Binding-site contacts:
Ligand atom OBF contacts residue HIS82 of chain 44.F at 3.9 Å.
Ligand atom OBI contacts residue HIS114 of chain 44.F at 3.0 Å (h-bond).
Ligand atom SAG contacts residue HIS82 of chain 44.D at 3.7 Å.
Ligand atom O2 contacts residue HIS82 of chain 44.F at 4.0 Å.
Ligand atom OAH contacts residue ASN80 of chain 44.D at 3.2 Å (h-bond).
Ligand atom C2 contacts residue HIS82 of chain 44.D at 4.2 Å.
Ligand atom N2 contacts residue HIS114 of chain 44.H at 4.1 Å.
Ligand atom OBC contacts residue HIS82 of chain 44.F at 3.2 Å (h-bond).
Ligand atom O5 contacts residue HIS82 of chain 44.H at 3.2 Å (h-bond).
Ligand atom OBC contacts residue HIS114 of chain 44.D at 4.1 Å.
Ligand atom C1 contacts residue HIS82 of chain 44.H at 3.7 Å.
Ligand atom SBG contacts residue HIS114 of chain 44.F at 3.5 Å (h-bond).
Ligand atom OBH contacts residue HIS114 of chain 44.F at 3.1 Å (h-bond).
Ligand atom C6 contacts residue ASN80 of chain 44.D at 3.8 Å.
Ligand atom OBF contacts residue HIS114 of chain 44.F at 3.9 Å.
Ligand atom C4 contacts residue ASN80 of chain 44.D at 4.0 Å.
Ligand atom O1 contacts residue HIS82 of chain 44.H at 3.6 Å.
Ligand atom OBE contacts residue HIS82 of chain 44.F at 2.9 Å (h-bond).
Ligand atom OAB contacts residue ARG119 of chain 44.H at 3.5 Å.
Ligand atom O1 contacts residue HIS114 of chain 44.H at 2.8 Å (h-bond).
Ligand atom OBA contacts residue HIS114 of chain 44.D at 3.0 Å (h-bond).
Ligand atom SAG contacts residue ASN80 of chain 44.D at 4.3 Å.
Ligand atom O3 contacts residue HIS114 of chain 44.D at 3.3 Å (h-bond).
Ligand atom OAF contacts residue HIS114 of chain 44.H at 4.1 Å.
Ligand atom O3 contacts residue HIS82 of chain 44.D at 3.9 Å.
Ligand atom O4 contacts residue HIS114 of chain 44.D at 3.6 Å.
Ligand atom OBA contacts residue HIS82 of chain 44.D at 4.3 Å.
Ligand atom SAG contacts residue HIS114 of chain 44.H at 4.1 Å.
Ligand atom SBG contacts residue HIS82 of chain 44.F at 4.0 Å.
Ligand atom O6B contacts residue ASN80 of chain 44.D at 3.0 Å (h-bond).
Ligand atom SBB contacts residue HIS114 of chain 44.D at 4.2 Å.
Ligand atom OAF contacts residue HIS82 of chain 44.D at 3.2 Å (h-bond).
Ligand atom SBB contacts residue HIS82 of chain 44.F at 3.5 Å (h-bond).
Ligand atom C5 contacts residue HIS82 of chain 44.H at 4.0 Å.
Ligand atom C3 contacts residue HIS82 of chain 44.D at 4.3 Å.
Ligand atom C1 contacts residue HIS114 of chain 44.H at 3.5 Å.
Ligand atom O4 contacts residue ASN80 of chain 44.D at 3.1 Å (h-bond).
Ligand atom OAH contacts residue HIS82 of chain 44.D at 3.1 Å (h-bond).
Ligand atom OBI contacts residue HIS82 of chain 44.F at 2.9 Å.
Ligand atom OAB contacts residue HIS114 of chain 44.H at 3.3 Å.

Sequence of chain 44.F:
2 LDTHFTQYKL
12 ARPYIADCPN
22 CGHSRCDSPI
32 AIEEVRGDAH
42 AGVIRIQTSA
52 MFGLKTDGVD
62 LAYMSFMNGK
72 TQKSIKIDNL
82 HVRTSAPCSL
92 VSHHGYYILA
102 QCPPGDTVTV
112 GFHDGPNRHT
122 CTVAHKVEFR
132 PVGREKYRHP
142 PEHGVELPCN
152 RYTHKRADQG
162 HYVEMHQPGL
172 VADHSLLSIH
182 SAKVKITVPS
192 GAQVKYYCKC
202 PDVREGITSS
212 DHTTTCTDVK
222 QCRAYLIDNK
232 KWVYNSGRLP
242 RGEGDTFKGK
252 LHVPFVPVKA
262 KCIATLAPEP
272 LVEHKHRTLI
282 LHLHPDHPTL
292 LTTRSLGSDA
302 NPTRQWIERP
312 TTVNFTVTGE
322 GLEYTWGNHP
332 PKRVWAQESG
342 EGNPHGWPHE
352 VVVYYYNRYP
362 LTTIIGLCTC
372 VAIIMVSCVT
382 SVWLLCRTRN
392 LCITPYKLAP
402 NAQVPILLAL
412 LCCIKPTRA

Sequence of chain 44.D:
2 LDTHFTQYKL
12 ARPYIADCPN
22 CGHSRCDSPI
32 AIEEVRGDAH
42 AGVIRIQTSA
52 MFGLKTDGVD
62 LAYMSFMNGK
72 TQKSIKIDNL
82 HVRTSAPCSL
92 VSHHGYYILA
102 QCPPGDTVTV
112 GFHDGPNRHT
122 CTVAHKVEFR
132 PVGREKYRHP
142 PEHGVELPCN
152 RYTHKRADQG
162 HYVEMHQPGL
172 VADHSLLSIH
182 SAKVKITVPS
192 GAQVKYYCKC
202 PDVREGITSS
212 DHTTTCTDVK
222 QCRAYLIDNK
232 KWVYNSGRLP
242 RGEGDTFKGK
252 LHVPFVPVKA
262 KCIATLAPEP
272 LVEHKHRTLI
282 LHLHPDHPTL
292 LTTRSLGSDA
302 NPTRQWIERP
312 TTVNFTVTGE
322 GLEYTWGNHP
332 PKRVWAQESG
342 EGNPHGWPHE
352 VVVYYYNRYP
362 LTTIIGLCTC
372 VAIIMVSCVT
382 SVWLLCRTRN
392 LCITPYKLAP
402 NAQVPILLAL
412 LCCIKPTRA

The small molecule below binds the protein below.
Small molecule (SMILES): O=C(O)[C@@H]1O[C@H](O[C@H]2[C@@H](OS(=O)(=O)O)O[C@@H](O)[C@H](NS(=O)(=O)O)[C@H]2O)[C@@H](OS(=O)(=O)O)[C@H](O)[C@@H]1O

Sequence of chain 44.H:
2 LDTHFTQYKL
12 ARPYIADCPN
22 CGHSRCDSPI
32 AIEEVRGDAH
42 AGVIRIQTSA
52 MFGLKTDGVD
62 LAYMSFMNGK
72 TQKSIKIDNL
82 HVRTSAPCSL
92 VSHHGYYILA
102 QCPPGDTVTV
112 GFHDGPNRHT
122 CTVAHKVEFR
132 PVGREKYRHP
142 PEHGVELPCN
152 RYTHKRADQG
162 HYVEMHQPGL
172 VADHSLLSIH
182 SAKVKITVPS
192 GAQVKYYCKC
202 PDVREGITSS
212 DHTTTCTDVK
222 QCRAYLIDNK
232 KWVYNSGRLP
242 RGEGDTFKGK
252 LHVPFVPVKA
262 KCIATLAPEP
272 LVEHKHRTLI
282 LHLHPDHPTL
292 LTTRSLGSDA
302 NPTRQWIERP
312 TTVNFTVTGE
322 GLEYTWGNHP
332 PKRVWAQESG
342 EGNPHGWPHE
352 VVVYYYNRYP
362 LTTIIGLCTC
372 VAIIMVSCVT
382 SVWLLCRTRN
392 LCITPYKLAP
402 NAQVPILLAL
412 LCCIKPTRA